A protein and the small-molecule ligand that binds it are described below.
Small molecule (SMILES): CCO/N=C/c1ccc(OCC[C@@H](C)CCN2CCN(c3ccnc(C(N)=O)c3)C2=O)cc1

Binding-site contacts:
Ligand atom CAA contacts residue PRO177 of chain 35.A at 3.5 Å (hydrophobic).
Ligand atom CAP contacts residue ILE111 of chain 35.A at 3.8 Å (hydrophobic).
Ligand atom CAO contacts residue PHE135 of chain 35.A at 3.8 Å (hydrophobic).
Ligand atom OAD contacts residue ALA275 of chain 35.A at 3.2 Å.
Ligand atom CAI contacts residue PHE135 of chain 35.A at 3.7 Å (hydrophobic).
Ligand atom CAG contacts residue GLN202 of chain 35.A at 3.3 Å.
Ligand atom CBC contacts residue TRP203 of chain 35.A at 3.6 Å (hydrophobic).
Ligand atom CAK contacts residue PHE135 of chain 35.A at 3.6 Å (hydrophobic).
Ligand atom CAJ contacts residue PHE155 of chain 35.A at 3.7 Å (hydrophobic).
Ligand atom OAE contacts residue ILE113 of chain 35.A at 3.3 Å (h-bond).
Ligand atom CAS contacts residue TRP203 of chain 35.A at 3.8 Å (hydrophobic).
Ligand atom CAY contacts residue THR114 of chain 35.A at 3.8 Å.
Ligand atom CAO contacts residue ILE111 of chain 35.A at 3.8 Å (hydrophobic).
Ligand atom CAL contacts residue PHE155 of chain 35.A at 3.6 Å (hydrophobic).
Ligand atom CAS contacts residue TYR201 of chain 35.A at 3.5 Å (hydrophobic).
Ligand atom NAU contacts residue PHE155 of chain 35.A at 3.7 Å.
Ligand atom NAC contacts residue ASP112 of chain 35.A at 2.5 Å (salt-bridge).
Ligand atom NBG contacts residue TRP203 of chain 35.A at 3.3 Å.
Ligand atom CAH contacts residue TRP203 of chain 35.A at 3.5 Å (hydrophobic).
Ligand atom CAH contacts residue GLN202 of chain 35.A at 3.2 Å.
Ligand atom OAX contacts residue MET195 of chain 35.A at 3.6 Å.
Ligand atom OAX contacts residue ILE111 of chain 35.A at 3.5 Å.
Ligand atom CBC contacts residue ASN228 of chain 35.A at 3.8 Å.
Ligand atom CAG contacts residue TRP203 of chain 35.A at 3.7 Å (hydrophobic).
Ligand atom CAT contacts residue TRP203 of chain 35.A at 3.6 Å (hydrophobic).
Ligand atom CAA contacts residue VAL179 of chain 35.A at 3.2 Å (hydrophobic).
Ligand atom CAL contacts residue ILE111 of chain 35.A at 3.7 Å (hydrophobic).
Ligand atom OAD contacts residue LYS274 of chain 35.A at 3.1 Å (salt-bridge).
Ligand atom CAA contacts residue TYR153 of chain 35.A at 3.5 Å (hydrophobic).
Ligand atom CAN contacts residue PRO177 of chain 35.A at 3.4 Å (hydrophobic).
Ligand atom OAE contacts residue ASP112 of chain 35.A at 3.6 Å.
Ligand atom CAA contacts residue SER178 of chain 35.A at 3.5 Å.
Ligand atom NAC contacts residue THR114 of chain 35.A at 3.3 Å (h-bond).
Ligand atom CBB contacts residue ILE111 of chain 35.A at 3.6 Å (hydrophobic).
Ligand atom CAG contacts residue ASN228 of chain 35.A at 3.6 Å.
Ligand atom CAZ contacts residue TRP203 of chain 35.A at 3.5 Å (hydrophobic).
Ligand atom CAH contacts residue ASN228 of chain 35.A at 3.4 Å.
Ligand atom CAN contacts residue PHE155 of chain 35.A at 3.8 Å (hydrophobic).
Ligand atom CAY contacts residue ASP112 of chain 35.A at 3.8 Å.
Ligand atom CAT contacts residue ASN228 of chain 35.A at 3.5 Å.

Sequence of chain 31.C:
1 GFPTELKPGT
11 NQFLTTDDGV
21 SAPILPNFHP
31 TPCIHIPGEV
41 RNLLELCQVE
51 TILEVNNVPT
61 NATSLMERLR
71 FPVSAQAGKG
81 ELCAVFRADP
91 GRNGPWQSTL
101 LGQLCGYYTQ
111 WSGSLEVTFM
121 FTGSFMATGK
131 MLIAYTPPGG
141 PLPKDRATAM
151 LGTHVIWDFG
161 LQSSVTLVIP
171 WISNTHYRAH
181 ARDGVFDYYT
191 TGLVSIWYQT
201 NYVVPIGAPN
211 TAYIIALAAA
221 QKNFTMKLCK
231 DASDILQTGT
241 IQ

Sequence of chain 35.A:
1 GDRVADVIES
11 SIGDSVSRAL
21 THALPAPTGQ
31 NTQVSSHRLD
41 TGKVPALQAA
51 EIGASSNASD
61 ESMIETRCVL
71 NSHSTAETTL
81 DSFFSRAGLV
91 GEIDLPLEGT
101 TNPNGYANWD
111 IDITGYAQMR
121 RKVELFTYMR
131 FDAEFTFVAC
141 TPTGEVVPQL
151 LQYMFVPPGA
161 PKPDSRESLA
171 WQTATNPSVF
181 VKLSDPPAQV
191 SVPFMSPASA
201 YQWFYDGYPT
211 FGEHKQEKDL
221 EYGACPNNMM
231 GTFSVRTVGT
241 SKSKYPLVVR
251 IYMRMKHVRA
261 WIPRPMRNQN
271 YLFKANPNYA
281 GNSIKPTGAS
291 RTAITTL

Sequence of chain 35.C:
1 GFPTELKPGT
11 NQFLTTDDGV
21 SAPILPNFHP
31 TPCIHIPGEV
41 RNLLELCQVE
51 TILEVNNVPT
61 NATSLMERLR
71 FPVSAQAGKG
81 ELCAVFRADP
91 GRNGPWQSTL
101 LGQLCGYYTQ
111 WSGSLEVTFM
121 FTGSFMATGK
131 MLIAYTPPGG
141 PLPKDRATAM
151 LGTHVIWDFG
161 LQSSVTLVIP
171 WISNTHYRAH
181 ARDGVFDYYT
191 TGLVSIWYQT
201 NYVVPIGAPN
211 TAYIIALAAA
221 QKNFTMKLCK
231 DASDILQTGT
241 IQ